This protein binds this small molecule.
Small molecule (SMILES): CC(=O)N[C@@H]1[C@@H](O)[C@H](O)[C@@H](CO)O[C@H]1O

Binding-site contacts:
Ligand atom N2 contacts residue ASN154 of chain 33.E at 2.9 Å (h-bond).
Ligand atom C3 contacts residue ASN154 of chain 33.E at 3.8 Å.
Ligand atom O5 contacts residue SER157 of chain 33.E at 3.9 Å.
Ligand atom C4 contacts residue ASN154 of chain 33.E at 4.2 Å.
Ligand atom C1 contacts residue SER156 of chain 33.E at 4.5 Å.
Ligand atom O7 contacts residue ASN154 of chain 33.E at 4.0 Å.
Ligand atom C1 contacts residue ASN154 of chain 33.E at 1.4 Å.
Ligand atom O5 contacts residue ASN154 of chain 33.E at 2.4 Å (h-bond).
Ligand atom C2 contacts residue ASN154 of chain 33.E at 2.5 Å.
Ligand atom C5 contacts residue ASN154 of chain 33.E at 3.6 Å.
Ligand atom C1 contacts residue SER157 of chain 33.E at 4.2 Å.
Ligand atom C8 contacts residue ASN154 of chain 33.E at 4.0 Å.
Ligand atom C7 contacts residue ASN154 of chain 33.E at 3.6 Å.

Sequence of chain 33.E:
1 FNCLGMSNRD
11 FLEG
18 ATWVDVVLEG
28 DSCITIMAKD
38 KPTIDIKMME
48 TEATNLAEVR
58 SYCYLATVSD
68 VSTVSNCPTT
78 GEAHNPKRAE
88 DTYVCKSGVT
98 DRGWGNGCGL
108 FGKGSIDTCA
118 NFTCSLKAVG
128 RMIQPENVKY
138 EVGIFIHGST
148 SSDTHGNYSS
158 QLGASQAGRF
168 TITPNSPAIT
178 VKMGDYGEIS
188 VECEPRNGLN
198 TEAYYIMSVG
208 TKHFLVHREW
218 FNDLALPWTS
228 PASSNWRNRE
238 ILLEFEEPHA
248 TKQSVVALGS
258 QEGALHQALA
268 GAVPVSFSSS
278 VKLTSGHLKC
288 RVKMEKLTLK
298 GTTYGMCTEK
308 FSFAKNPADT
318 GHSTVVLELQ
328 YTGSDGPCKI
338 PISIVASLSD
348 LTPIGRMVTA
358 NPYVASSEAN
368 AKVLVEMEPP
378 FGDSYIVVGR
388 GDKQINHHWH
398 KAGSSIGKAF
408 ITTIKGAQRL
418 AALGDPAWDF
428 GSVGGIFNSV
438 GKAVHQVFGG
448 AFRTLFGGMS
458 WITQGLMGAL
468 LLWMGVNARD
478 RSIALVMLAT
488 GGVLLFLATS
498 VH